Sequence of chain 1.A:
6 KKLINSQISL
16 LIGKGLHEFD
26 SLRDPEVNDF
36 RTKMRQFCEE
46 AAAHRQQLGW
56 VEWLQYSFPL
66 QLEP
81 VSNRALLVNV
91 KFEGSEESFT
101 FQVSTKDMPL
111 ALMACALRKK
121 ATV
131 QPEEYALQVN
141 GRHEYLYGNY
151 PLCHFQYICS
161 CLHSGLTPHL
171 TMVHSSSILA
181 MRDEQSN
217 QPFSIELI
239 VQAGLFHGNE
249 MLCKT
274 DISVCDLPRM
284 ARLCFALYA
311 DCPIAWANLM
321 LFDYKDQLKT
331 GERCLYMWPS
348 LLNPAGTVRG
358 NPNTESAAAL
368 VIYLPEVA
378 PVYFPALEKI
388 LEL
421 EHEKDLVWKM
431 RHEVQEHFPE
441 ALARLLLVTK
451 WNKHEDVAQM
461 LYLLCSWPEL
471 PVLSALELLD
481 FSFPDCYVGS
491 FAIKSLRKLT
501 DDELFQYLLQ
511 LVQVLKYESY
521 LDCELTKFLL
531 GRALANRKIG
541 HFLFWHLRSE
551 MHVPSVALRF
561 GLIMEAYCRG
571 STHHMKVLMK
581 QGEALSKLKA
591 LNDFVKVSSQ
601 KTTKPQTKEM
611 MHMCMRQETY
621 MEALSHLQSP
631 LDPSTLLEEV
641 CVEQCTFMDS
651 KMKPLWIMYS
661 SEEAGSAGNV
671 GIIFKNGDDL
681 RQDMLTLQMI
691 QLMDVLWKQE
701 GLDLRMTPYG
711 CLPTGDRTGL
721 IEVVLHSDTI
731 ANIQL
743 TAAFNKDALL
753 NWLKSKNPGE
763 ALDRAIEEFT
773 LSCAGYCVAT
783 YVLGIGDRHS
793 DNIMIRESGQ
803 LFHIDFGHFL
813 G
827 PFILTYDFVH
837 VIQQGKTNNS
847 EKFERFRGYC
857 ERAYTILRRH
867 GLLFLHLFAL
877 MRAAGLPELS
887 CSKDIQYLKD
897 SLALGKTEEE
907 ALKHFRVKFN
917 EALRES

A small-molecule ligand and the protein it binds are described below.
Small molecule (SMILES): C[C@H]1Cc2ccccc2N1C(=O)Cc1nc(N2CCOCC2)cc(=O)[nH]1

Binding-site contacts:
Ligand atom N10 contacts residue ILE806 of chain 1.A at 3.6 Å.
Ligand atom N2 contacts residue ILE806 of chain 1.A at 3.8 Å.
Ligand atom N8 contacts residue ILE673 of chain 1.A at 3.5 Å.
Ligand atom C23 contacts residue TRP656 of chain 1.A at 3.8 Å (hydrophobic).
Ligand atom C24 contacts residue TRP656 of chain 1.A at 3.4 Å (hydrophobic).
Ligand atom O16 contacts residue LYS675 of chain 1.A at 2.8 Å (salt-bridge).
Ligand atom C23 contacts residue LEU655 of chain 1.A at 3.8 Å (hydrophobic).
Ligand atom C1 contacts residue ILE673 of chain 1.A at 3.6 Å (hydrophobic).
Ligand atom C11 contacts residue ILE806 of chain 1.A at 3.9 Å (hydrophobic).
Ligand atom C3 contacts residue ILE721 of chain 1.A at 3.8 Å (hydrophobic).
Ligand atom C21 contacts residue TRP656 of chain 1.A at 3.8 Å (hydrophobic).
Ligand atom C12 contacts residue TYR709 of chain 1.A at 3.9 Å (hydrophobic).
Ligand atom C3 contacts residue ILE806 of chain 1.A at 3.8 Å (hydrophobic).
Ligand atom C4 contacts residue GLU722 of chain 1.A at 3.6 Å.
Ligand atom C24 contacts residue PHE647 of chain 1.A at 3.6 Å (hydrophobic).
Ligand atom C11 contacts residue ASP807 of chain 1.A at 3.8 Å.
Ligand atom C26 contacts residue MET648 of chain 1.A at 3.5 Å (hydrophobic).
Ligand atom O13 contacts residue ASP807 of chain 1.A at 3.2 Å (salt-bridge).
Ligand atom O5 contacts residue GLU722 of chain 1.A at 3.6 Å.
Ligand atom C3 contacts residue TYR709 of chain 1.A at 3.6 Å (hydrophobic).
Ligand atom C7 contacts residue ILE673 of chain 1.A at 3.5 Å (hydrophobic).
Ligand atom C4 contacts residue ILE806 of chain 1.A at 3.8 Å (hydrophobic).
Ligand atom C9 contacts residue ILE806 of chain 1.A at 3.6 Å (hydrophobic).
Ligand atom C12 contacts residue ILE806 of chain 1.A at 3.6 Å (hydrophobic).
Ligand atom O5 contacts residue VAL724 of chain 1.A at 2.8 Å (h-bond).
Ligand atom C24 contacts residue MET648 of chain 1.A at 3.6 Å (hydrophobic).
Ligand atom C23 contacts residue PRO654 of chain 1.A at 3.1 Å (hydrophobic).
Ligand atom O16 contacts residue ILE673 of chain 1.A at 3.8 Å.
Ligand atom C6 contacts residue VAL724 of chain 1.A at 3.8 Å (hydrophobic).
Ligand atom C24 contacts residue PRO654 of chain 1.A at 3.7 Å (hydrophobic).
Ligand atom C18 contacts residue TRP656 of chain 1.A at 3.8 Å (hydrophobic).
Ligand atom O5 contacts residue VAL723 of chain 1.A at 3.7 Å.
Ligand atom C4 contacts residue PHE804 of chain 1.A at 3.8 Å (hydrophobic).
Ligand atom C20 contacts residue TRP656 of chain 1.A at 3.5 Å (hydrophobic).
Ligand atom C3 contacts residue GLU722 of chain 1.A at 3.5 Å.
Ligand atom N2 contacts residue ILE673 of chain 1.A at 3.7 Å.
Ligand atom C6 contacts residue MET796 of chain 1.A at 3.6 Å (hydrophobic).
Ligand atom C22 contacts residue ILE673 of chain 1.A at 3.8 Å (hydrophobic).
Ligand atom N8 contacts residue ILE806 of chain 1.A at 3.8 Å.
Ligand atom C25 contacts residue TRP656 of chain 1.A at 3.6 Å (hydrophobic).